Binding-site contacts:
Ligand atom C5 contacts residue VAL101 of chain 1.C at 4.2 Å (hydrophobic).
Ligand atom C7 contacts residue VAL59 of chain 1.C at 3.8 Å (hydrophobic).
Ligand atom C8 contacts residue TYR103 of chain 1.C at 3.7 Å (hydrophobic).
Ligand atom C8 contacts residue MET57 of chain 1.C at 3.0 Å (hydrophobic).
Ligand atom O14 contacts residue LEU135 of chain 1.C at 4.2 Å.
Ligand atom C21 contacts residue PHE109 of chain 1.C at 3.9 Å (hydrophobic).
Ligand atom O14 contacts residue TYR139 of chain 1.C at 3.5 Å (h-bond).
Ligand atom C2 contacts residue MET61 of chain 1.C at 3.8 Å (hydrophobic).
Ligand atom C7 contacts residue TYR139 of chain 1.C at 3.5 Å (hydrophobic).
Ligand atom C17 contacts residue TYR139 of chain 1.C at 4.1 Å (hydrophobic).
Ligand atom C17 contacts residue PHE73 of chain 1.C at 4.2 Å (hydrophobic).
Ligand atom C6 contacts residue TYR139 of chain 1.C at 4.3 Å (hydrophobic).
Ligand atom O14 contacts residue VAL59 of chain 1.C at 4.3 Å.
Ligand atom C3 contacts residue LEU124 of chain 1.C at 4.3 Å (hydrophobic).
Ligand atom C22 contacts residue PHE73 of chain 1.C at 3.4 Å (hydrophobic).
Ligand atom C4 contacts residue VAL101 of chain 1.C at 4.1 Å (hydrophobic).
Ligand atom C2 contacts residue TYR139 of chain 1.C at 3.5 Å (hydrophobic).
Ligand atom C5 contacts residue LEU124 of chain 1.C at 3.5 Å (hydrophobic).
Ligand atom C22 contacts residue TYR139 of chain 1.C at 3.3 Å (hydrophobic).
Ligand atom C22 contacts residue PHE122 of chain 1.C at 3.8 Å (hydrophobic).
Ligand atom C3 contacts residue MET57 of chain 1.C at 4.3 Å (hydrophobic).
Ligand atom C21 contacts residue LEU124 of chain 1.C at 3.5 Å (hydrophobic).
Ligand atom O14 contacts residue LEU124 of chain 1.C at 4.4 Å.
Ligand atom C6 contacts residue PHE73 of chain 1.C at 4.2 Å (hydrophobic).
Ligand atom C2 contacts residue VAL59 of chain 1.C at 4.4 Å (hydrophobic).

Sequence of chain 1.C:
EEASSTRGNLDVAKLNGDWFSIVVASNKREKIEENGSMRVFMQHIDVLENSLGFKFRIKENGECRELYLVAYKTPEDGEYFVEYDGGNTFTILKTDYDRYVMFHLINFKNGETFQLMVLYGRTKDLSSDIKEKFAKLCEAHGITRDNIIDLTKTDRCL

A small-molecule ligand and the protein it binds are described below.
Small molecule (SMILES): C=C(C)[C@@H]1CC[C@]2(C)O[C@@H]2C1